Sequence of chain 1.A:
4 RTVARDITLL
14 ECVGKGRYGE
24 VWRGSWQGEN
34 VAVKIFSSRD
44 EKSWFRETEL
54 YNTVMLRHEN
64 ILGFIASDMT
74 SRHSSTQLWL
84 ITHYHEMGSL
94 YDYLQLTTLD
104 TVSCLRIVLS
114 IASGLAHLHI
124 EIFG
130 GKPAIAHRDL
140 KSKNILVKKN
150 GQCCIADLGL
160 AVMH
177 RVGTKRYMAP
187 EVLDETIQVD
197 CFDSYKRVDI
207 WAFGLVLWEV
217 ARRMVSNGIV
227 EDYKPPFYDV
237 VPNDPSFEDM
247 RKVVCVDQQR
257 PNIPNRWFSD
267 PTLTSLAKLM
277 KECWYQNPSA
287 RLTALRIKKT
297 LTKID

The small molecule below binds the protein below.
Small molecule (SMILES): c1c[nH]nn1

Binding-site contacts:
Ligand atom N3 contacts residue PHE264 of chain 1.A at 3.8 Å.
Ligand atom C2 contacts residue PHE264 of chain 1.A at 4.0 Å (hydrophobic).
Ligand atom N4 contacts residue ILE259 of chain 1.A at 3.9 Å.
Ligand atom C1 contacts residue PHE264 of chain 1.A at 4.0 Å (hydrophobic).
Ligand atom N3 contacts residue ALA273 of chain 1.A at 3.7 Å.
Ligand atom N5 contacts residue PHE264 of chain 1.A at 4.0 Å.
Ligand atom C2 contacts residue LYS274 of chain 1.A at 4.4 Å.
Ligand atom C2 contacts residue ALA273 of chain 1.A at 4.0 Å (hydrophobic).
Ligand atom N3 contacts residue ILE259 of chain 1.A at 3.9 Å.
Ligand atom N4 contacts residue PHE264 of chain 1.A at 3.8 Å.